Binding-site contacts:
Ligand atom NAN contacts residue HIS440 of chain 2.A at 2.9 Å (h-bond).
Ligand atom CAD contacts residue HIS440 of chain 2.A at 3.6 Å.
Ligand atom CAI contacts residue HIS440 of chain 2.A at 3.7 Å.
Ligand atom NAV contacts residue PHE330 of chain 2.A at 3.5 Å.
Ligand atom OBL contacts residue TRP279 of chain 2.A at 3.4 Å.
Ligand atom CAL contacts residue TRP84 of chain 2.A at 3.7 Å (hydrophobic).
Ligand atom CAA contacts residue TRP84 of chain 2.A at 3.4 Å (hydrophobic).
Ligand atom CAE contacts residue TRP84 of chain 2.A at 3.4 Å (hydrophobic).
Ligand atom CAH contacts residue TRP84 of chain 2.A at 3.6 Å (hydrophobic).
Ligand atom CBC contacts residue TRP279 of chain 2.A at 3.6 Å (hydrophobic).
Ligand atom NAU contacts residue TYR121 of chain 2.A at 3.5 Å (h-bond).
Ligand atom CAC contacts residue PHE330 of chain 2.A at 3.6 Å (hydrophobic).
Ligand atom CAZ contacts residue PHE288 of chain 2.A at 3.1 Å (hydrophobic).
Ligand atom NAT contacts residue PHE330 of chain 2.A at 3.6 Å.
Ligand atom CBJ contacts residue TRP279 of chain 2.A at 3.5 Å (hydrophobic).
Ligand atom CBI contacts residue TRP279 of chain 2.A at 3.7 Å (hydrophobic).
Ligand atom CBP contacts residue LEU282 of chain 2.A at 3.7 Å (hydrophobic).
Ligand atom CAZ contacts residue PHE331 of chain 2.A at 3.5 Å (hydrophobic).
Ligand atom CAE contacts residue PHE330 of chain 2.A at 3.6 Å (hydrophobic).
Ligand atom CAJ contacts residue HIS440 of chain 2.A at 3.6 Å.
Ligand atom CAC contacts residue TRP432 of chain 2.A at 3.7 Å (hydrophobic).
Ligand atom CBH contacts residue TRP279 of chain 2.A at 3.6 Å (hydrophobic).
Ligand atom CBO contacts residue LEU282 of chain 2.A at 3.7 Å (hydrophobic).
Ligand atom CAG contacts residue TRP84 of chain 2.A at 3.4 Å (hydrophobic).
Ligand atom NAN contacts residue PHE330 of chain 2.A at 3.5 Å.
Ligand atom NAN contacts residue TRP84 of chain 2.A at 3.7 Å.
Ligand atom CAR contacts residue TYR121 of chain 2.A at 3.2 Å (hydrophobic).
Ligand atom CBF contacts residue TRP279 of chain 2.A at 3.7 Å (hydrophobic).
Ligand atom CAB contacts residue TRP432 of chain 2.A at 3.6 Å (hydrophobic).
Ligand atom NBB contacts residue PHE288 of chain 2.A at 3.5 Å (h-bond).
Ligand atom CAQ contacts residue TYR121 of chain 2.A at 3.7 Å (hydrophobic).
Ligand atom CAK contacts residue GLU199 of chain 2.A at 3.4 Å.
Ligand atom NAO contacts residue TRP84 of chain 2.A at 3.4 Å.
Ligand atom CAF contacts residue TRP84 of chain 2.A at 3.3 Å (hydrophobic).
Ligand atom CAD contacts residue PHE330 of chain 2.A at 3.5 Å (hydrophobic).
Ligand atom CBA contacts residue PHE331 of chain 2.A at 3.3 Å (hydrophobic).
Ligand atom NAU contacts residue PHE330 of chain 2.A at 3.4 Å.
Ligand atom CAS contacts residue TYR121 of chain 2.A at 3.6 Å (hydrophobic).
Ligand atom CAE contacts residue HIS440 of chain 2.A at 3.7 Å.
Ligand atom NAT contacts residue TYR121 of chain 2.A at 3.2 Å (h-bond).

Sequence of chain 2.A:
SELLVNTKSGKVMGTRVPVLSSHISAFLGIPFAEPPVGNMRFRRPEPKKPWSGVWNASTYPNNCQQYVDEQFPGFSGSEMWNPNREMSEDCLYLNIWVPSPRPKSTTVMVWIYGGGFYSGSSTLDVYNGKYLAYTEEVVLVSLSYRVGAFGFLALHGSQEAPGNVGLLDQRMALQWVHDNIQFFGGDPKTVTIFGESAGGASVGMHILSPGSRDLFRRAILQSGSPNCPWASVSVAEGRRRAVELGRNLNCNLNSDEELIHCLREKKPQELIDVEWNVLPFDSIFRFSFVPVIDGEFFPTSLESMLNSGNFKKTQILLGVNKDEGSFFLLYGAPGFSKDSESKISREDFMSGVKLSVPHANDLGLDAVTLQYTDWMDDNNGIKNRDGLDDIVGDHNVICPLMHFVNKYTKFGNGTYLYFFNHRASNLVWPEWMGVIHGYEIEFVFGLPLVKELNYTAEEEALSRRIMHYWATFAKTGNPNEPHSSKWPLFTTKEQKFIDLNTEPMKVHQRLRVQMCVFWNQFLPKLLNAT

This protein binds this small molecule.
Small molecule (SMILES): O=C(Nc1cc(-c2cn(CCNc3c4c(nc5ccccc35)CCCC4)nn2)ccn1)Nc1cccc2c1[C@@H]1CCCCN1C2=O